Sequence of chain 1.C:
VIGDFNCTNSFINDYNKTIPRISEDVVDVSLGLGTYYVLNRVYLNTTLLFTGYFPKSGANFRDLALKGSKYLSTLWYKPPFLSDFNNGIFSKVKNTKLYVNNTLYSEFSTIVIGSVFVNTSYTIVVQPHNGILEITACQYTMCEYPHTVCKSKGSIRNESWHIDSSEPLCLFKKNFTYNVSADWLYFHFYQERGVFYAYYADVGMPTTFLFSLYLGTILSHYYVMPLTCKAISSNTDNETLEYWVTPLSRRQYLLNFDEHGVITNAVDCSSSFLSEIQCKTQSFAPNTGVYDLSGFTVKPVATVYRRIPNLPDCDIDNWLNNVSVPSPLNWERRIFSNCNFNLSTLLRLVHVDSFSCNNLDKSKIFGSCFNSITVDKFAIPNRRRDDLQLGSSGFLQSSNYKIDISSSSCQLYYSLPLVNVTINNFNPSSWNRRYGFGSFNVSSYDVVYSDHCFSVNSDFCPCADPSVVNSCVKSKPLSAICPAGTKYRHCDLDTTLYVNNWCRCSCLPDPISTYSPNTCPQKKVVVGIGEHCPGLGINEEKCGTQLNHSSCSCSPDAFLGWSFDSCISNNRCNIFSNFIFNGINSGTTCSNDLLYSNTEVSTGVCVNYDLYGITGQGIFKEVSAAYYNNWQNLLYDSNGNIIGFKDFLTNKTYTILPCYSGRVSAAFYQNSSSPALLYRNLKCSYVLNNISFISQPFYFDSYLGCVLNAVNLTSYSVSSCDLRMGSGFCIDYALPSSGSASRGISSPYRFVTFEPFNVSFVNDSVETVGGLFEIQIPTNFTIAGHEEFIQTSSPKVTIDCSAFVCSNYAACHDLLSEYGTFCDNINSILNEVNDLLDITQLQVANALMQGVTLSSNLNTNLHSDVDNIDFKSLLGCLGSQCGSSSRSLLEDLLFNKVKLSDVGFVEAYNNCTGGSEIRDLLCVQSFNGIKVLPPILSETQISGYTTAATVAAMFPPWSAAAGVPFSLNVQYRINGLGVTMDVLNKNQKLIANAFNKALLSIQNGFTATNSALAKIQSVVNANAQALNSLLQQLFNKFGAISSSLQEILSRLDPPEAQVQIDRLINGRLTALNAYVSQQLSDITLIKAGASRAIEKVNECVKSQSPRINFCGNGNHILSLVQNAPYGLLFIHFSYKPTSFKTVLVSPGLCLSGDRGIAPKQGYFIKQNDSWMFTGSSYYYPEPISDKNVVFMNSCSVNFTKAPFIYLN

The small molecule below binds the protein below.
Small molecule (SMILES): CC(=O)N[C@H]1[C@H](O[C@H]2[C@H](O)[C@@H](NC(C)=O)CO[C@@H]2CO)O[C@H](CO)[C@@H](O[C@H]2O[C@H](CO[C@H]3O[C@H](CO)[C@@H](O)[C@H](O[C@H]4O[C@H](CO)[C@@H](O)[C@H](O)[C@@H]4O)[C@@H]3O)[C@@H](O)[C@H](O[C@H]3O[C@H](CO)[C@@H](O)[C@H](O)[C@@H]3O)[C@@H]2O)[C@@H]1O

Binding-site contacts:
Ligand atom O4 contacts residue NAG1 of chain 1.AB at 2.4 Å (h-bond).
Ligand atom O6 contacts residue HIS562 of chain 1.B at 4.0 Å.
Ligand atom O6 contacts residue SER563 of chain 1.B at 4.5 Å.
Ligand atom O7 contacts residue ASN132 of chain 1.C at 3.9 Å.
Ligand atom C6 contacts residue PHE18 of chain 1.C at 4.2 Å (hydrophobic).
Ligand atom O3 contacts residue PHE18 of chain 1.C at 4.3 Å.
Ligand atom O5 contacts residue PHE18 of chain 1.C at 4.5 Å.
Ligand atom C4 contacts residue NAG1 of chain 1.AB at 3.7 Å.
Ligand atom O3 contacts residue NAG1 of chain 1.AB at 3.8 Å.
Ligand atom C6 contacts residue ASP17 of chain 1.C at 3.5 Å.
Ligand atom O4 contacts residue ILE494 of chain 1.B at 4.0 Å.
Ligand atom O5 contacts residue ASN132 of chain 1.C at 2.4 Å (h-bond).
Ligand atom C5 contacts residue ASN132 of chain 1.C at 3.7 Å.
Ligand atom C2 contacts residue THR154 of chain 1.C at 4.1 Å.
Ligand atom C1 contacts residue PHE18 of chain 1.C at 4.2 Å (hydrophobic).
Ligand atom C1 contacts residue THR154 of chain 1.C at 3.9 Å.
Ligand atom O6 contacts residue PHE18 of chain 1.C at 4.2 Å.
Ligand atom C3 contacts residue NAG1 of chain 1.AB at 4.3 Å.
Ligand atom O6 contacts residue THR154 of chain 1.C at 4.3 Å.
Ligand atom O7 contacts residue ASP177 of chain 1.C at 3.9 Å.
Ligand atom C4 contacts residue ASN132 of chain 1.C at 4.3 Å.
Ligand atom C1 contacts residue ASN132 of chain 1.C at 1.4 Å.
Ligand atom O7 contacts residue THR154 of chain 1.C at 3.7 Å.
Ligand atom N2 contacts residue ASN132 of chain 1.C at 2.8 Å (h-bond).
Ligand atom O5 contacts residue THR154 of chain 1.C at 3.5 Å.
Ligand atom N2 contacts residue THR154 of chain 1.C at 4.5 Å.
Ligand atom C2 contacts residue ASN132 of chain 1.C at 2.4 Å.
Ligand atom C4 contacts residue PHE18 of chain 1.C at 4.0 Å (hydrophobic).
Ligand atom C7 contacts residue ASN132 of chain 1.C at 3.5 Å.
Ligand atom C7 contacts residue THR154 of chain 1.C at 4.2 Å.
Ligand atom O6 contacts residue ASN132 of chain 1.C at 3.9 Å.
Ligand atom C3 contacts residue ASN132 of chain 1.C at 3.8 Å.
Ligand atom O6 contacts residue ILE494 of chain 1.B at 4.1 Å.
Ligand atom C6 contacts residue ILE494 of chain 1.B at 4.4 Å (hydrophobic).
Ligand atom O6 contacts residue ASP17 of chain 1.C at 2.4 Å (salt-bridge).
Ligand atom C5 contacts residue PHE18 of chain 1.C at 4.5 Å (hydrophobic).

Sequence of chain 1.B:
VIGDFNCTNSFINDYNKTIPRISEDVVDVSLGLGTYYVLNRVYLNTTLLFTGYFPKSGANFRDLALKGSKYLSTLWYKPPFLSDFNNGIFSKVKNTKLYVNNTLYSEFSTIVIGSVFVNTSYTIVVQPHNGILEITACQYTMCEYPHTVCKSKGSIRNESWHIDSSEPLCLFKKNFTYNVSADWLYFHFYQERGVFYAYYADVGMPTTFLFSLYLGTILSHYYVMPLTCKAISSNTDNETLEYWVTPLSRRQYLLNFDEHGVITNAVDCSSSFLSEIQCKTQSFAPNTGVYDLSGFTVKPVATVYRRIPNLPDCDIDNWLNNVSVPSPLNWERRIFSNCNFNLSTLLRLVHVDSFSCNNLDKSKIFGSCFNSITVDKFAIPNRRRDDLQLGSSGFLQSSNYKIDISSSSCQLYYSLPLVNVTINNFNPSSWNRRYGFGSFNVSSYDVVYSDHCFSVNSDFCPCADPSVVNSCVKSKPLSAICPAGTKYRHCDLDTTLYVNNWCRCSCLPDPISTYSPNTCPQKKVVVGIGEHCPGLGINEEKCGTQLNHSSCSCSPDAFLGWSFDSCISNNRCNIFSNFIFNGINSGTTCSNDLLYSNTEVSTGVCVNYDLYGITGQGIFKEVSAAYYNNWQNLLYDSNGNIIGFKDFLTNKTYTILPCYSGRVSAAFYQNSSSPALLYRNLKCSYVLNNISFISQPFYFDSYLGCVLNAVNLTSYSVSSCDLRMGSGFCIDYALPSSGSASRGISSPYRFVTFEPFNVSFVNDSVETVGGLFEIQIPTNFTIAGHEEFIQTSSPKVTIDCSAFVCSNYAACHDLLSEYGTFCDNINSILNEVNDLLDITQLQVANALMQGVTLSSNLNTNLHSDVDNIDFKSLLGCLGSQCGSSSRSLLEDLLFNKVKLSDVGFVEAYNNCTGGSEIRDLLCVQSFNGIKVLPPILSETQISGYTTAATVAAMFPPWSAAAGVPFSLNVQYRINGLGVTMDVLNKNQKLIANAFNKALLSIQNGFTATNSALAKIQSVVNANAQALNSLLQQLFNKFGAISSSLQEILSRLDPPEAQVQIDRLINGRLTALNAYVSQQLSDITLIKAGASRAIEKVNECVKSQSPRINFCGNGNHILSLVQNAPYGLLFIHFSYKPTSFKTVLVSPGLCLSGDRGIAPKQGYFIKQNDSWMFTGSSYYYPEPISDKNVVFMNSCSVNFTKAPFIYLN